Binding-site contacts:
Ligand atom PA contacts residue ARG228 of chain 1.A at 3.7 Å.
Ligand atom O1A contacts residue ASN173 of chain 1.A at 2.6 Å (h-bond).
Ligand atom C8 contacts residue VAL47 of chain 1.A at 3.4 Å (hydrophobic).
Ligand atom O2B contacts residue LYS284 of chain 1.A at 3.0 Å (salt-bridge).
Ligand atom C2 contacts residue ASP110 of chain 1.A at 3.9 Å.
Ligand atom C1 contacts residue TYR121 of chain 1.A at 3.8 Å (hydrophobic).
Ligand atom O2A contacts residue LYS119 of chain 1.A at 2.6 Å (salt-bridge).
Ligand atom C4 contacts residue TYR121 of chain 1.A at 3.8 Å (hydrophobic).
Ligand atom O2B contacts residue TYR216 of chain 1.A at 2.7 Å (h-bond).
Ligand atom PB contacts residue LYS284 of chain 1.A at 3.7 Å.
Ligand atom PA contacts residue ASN173 of chain 1.A at 3.4 Å.
Ligand atom C5 contacts residue DIN1 of chain 1.E at 3.6 Å.
Ligand atom C6 contacts residue PHE123 of chain 1.A at 3.6 Å (hydrophobic).
Ligand atom C2 contacts residue TYR121 of chain 1.A at 2.8 Å (hydrophobic).
Ligand atom C7 contacts residue PHE123 of chain 1.A at 3.8 Å (hydrophobic).
Ligand atom C9 contacts residue PHE123 of chain 1.A at 3.6 Å (hydrophobic).
Ligand atom PB contacts residue TYR216 of chain 1.A at 3.5 Å.
Ligand atom C10 contacts residue DIN1 of chain 1.E at 3.4 Å.
Ligand atom O1A contacts residue ARG228 of chain 1.A at 2.8 Å (salt-bridge).
Ligand atom O2A contacts residue ASN173 of chain 1.A at 3.5 Å (h-bond).
Ligand atom O1B contacts residue ASN173 of chain 1.A at 3.7 Å.
Ligand atom C1 contacts residue TYR216 of chain 1.A at 3.9 Å (hydrophobic).
Ligand atom O1B contacts residue TYR216 of chain 1.A at 3.5 Å.
Ligand atom O1B contacts residue LYS284 of chain 1.A at 3.4 Å (salt-bridge).
Ligand atom C9 contacts residue VAL47 of chain 1.A at 3.9 Å (hydrophobic).
Ligand atom S1 contacts residue TYR175 of chain 1.A at 3.5 Å (h-bond).
Ligand atom S1 contacts residue TYR216 of chain 1.A at 3.7 Å.
Ligand atom C3 contacts residue DIN1 of chain 1.E at 3.9 Å.
Ligand atom C4 contacts residue SER64 of chain 1.A at 3.6 Å.
Ligand atom S1 contacts residue TYR121 of chain 1.A at 3.7 Å.
Ligand atom PB contacts residue MG1 of chain 1.B at 3.6 Å.
Ligand atom O3A contacts residue ARG228 of chain 1.A at 3.5 Å (salt-bridge).
Ligand atom C10 contacts residue MET162 of chain 1.A at 3.7 Å (hydrophobic).
Ligand atom C3 contacts residue TYR121 of chain 1.A at 3.3 Å (hydrophobic).
Ligand atom C10 contacts residue TYR121 of chain 1.A at 3.7 Å (hydrophobic).
Ligand atom O3B contacts residue MG1 of chain 1.B at 2.1 Å.
Ligand atom O1A contacts residue THR218 of chain 1.A at 3.9 Å.
Ligand atom C10 contacts residue TYR175 of chain 1.A at 3.6 Å (hydrophobic).
Ligand atom C5 contacts residue MET162 of chain 1.A at 3.8 Å (hydrophobic).
Ligand atom PA contacts residue LYS119 of chain 1.A at 3.9 Å.

Sequence of chain 1.A:
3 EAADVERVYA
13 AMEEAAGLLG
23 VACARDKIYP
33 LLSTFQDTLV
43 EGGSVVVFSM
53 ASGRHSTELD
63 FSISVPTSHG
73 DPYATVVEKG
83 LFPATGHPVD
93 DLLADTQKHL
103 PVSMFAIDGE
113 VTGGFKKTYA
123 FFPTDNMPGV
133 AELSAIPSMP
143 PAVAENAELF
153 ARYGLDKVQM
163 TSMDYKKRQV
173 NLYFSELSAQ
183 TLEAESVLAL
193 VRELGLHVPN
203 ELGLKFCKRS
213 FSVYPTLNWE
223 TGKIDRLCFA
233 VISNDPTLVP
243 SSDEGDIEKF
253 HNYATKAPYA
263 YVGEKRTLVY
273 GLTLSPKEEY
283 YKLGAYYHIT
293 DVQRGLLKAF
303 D

A protein and the small-molecule ligand that binds it are described below.
Small molecule (SMILES): CC(C)=CCCC(C)=CCS[P](=O)(O)OP(=O)(O)O